Sequence of chain 1.B:
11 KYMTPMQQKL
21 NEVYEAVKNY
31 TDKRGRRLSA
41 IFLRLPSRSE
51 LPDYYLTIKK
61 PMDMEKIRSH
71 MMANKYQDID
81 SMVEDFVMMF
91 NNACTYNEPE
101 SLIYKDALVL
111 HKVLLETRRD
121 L

This small molecule binds to this protein.
Small molecule (SMILES): CCC(CC)Cc1ccn2c1[nH]c(=O)c1c(Cl)cccc12

Binding-site contacts:
Ligand atom C6 contacts residue ILE103 of chain 1.B at 3.9 Å (hydrophobic).
Ligand atom CL contacts residue ALA93 of chain 1.B at 3.7 Å.
Ligand atom C11 contacts residue ASP63 of chain 1.B at 3.9 Å.
Ligand atom O contacts residue ASN97 of chain 1.B at 3.4 Å (h-bond).
Ligand atom C contacts residue LEU51 of chain 1.B at 3.7 Å (hydrophobic).
Ligand atom CL contacts residue MET62 of chain 1.B at 4.0 Å.
Ligand atom C12 contacts residue PHE42 of chain 1.B at 4.0 Å (hydrophobic).
Ligand atom C8 contacts residue PRO46 of chain 1.B at 4.0 Å (hydrophobic).
Ligand atom C11 contacts residue ARG44 of chain 1.B at 4.0 Å.
Ligand atom N contacts residue ILE103 of chain 1.B at 3.9 Å.
Ligand atom CL contacts residue TYR54 of chain 1.B at 3.3 Å.
Ligand atom C13 contacts residue TYR54 of chain 1.B at 3.8 Å (hydrophobic).
Ligand atom N1 contacts residue ILE103 of chain 1.B at 3.5 Å.
Ligand atom C12 contacts residue LEU45 of chain 1.B at 3.9 Å (hydrophobic).
Ligand atom C11 contacts residue PHE42 of chain 1.B at 3.5 Å (hydrophobic).
Ligand atom C15 contacts residue ASN97 of chain 1.B at 3.7 Å.
Ligand atom C10 contacts residue ARG44 of chain 1.B at 3.6 Å.
Ligand atom CL contacts residue MET89 of chain 1.B at 3.2 Å.
Ligand atom C5 contacts residue ASN97 of chain 1.B at 3.5 Å.
Ligand atom C3 contacts residue ASN97 of chain 1.B at 3.9 Å.
Ligand atom C15 contacts residue TYR54 of chain 1.B at 3.5 Å (hydrophobic).
Ligand atom C7 contacts residue ILE41 of chain 1.B at 3.9 Å (hydrophobic).
Ligand atom C14 contacts residue TYR54 of chain 1.B at 3.9 Å (hydrophobic).
Ligand atom C2 contacts residue ASN97 of chain 1.B at 4.0 Å.
Ligand atom N1 contacts residue TYR54 of chain 1.B at 4.0 Å.
Ligand atom C9 contacts residue ILE41 of chain 1.B at 3.9 Å (hydrophobic).
Ligand atom C14 contacts residue LEU45 of chain 1.B at 3.6 Å (hydrophobic).
Ligand atom C13 contacts residue LEU45 of chain 1.B at 3.8 Å (hydrophobic).
Ligand atom O contacts residue ALA93 of chain 1.B at 3.2 Å.
Ligand atom C12 contacts residue MET62 of chain 1.B at 3.4 Å (hydrophobic).
Ligand atom C15 contacts residue ILE103 of chain 1.B at 3.9 Å (hydrophobic).
Ligand atom C11 contacts residue LEU45 of chain 1.B at 3.9 Å (hydrophobic).
Ligand atom O contacts residue TYR54 of chain 1.B at 2.8 Å (h-bond).
Ligand atom C10 contacts residue LEU45 of chain 1.B at 3.8 Å (hydrophobic).
Ligand atom C8 contacts residue ILE41 of chain 1.B at 3.8 Å (hydrophobic).
Ligand atom C16 contacts residue ILE103 of chain 1.B at 3.5 Å (hydrophobic).
Ligand atom N1 contacts residue ASN97 of chain 1.B at 3.2 Å (h-bond).
Ligand atom C11 contacts residue ILE41 of chain 1.B at 3.8 Å (hydrophobic).
Ligand atom C9 contacts residue LEU45 of chain 1.B at 3.6 Å (hydrophobic).
Ligand atom C10 contacts residue ILE41 of chain 1.B at 3.2 Å (hydrophobic).